Binding-site contacts:
Ligand atom C contacts residue ARG18 of chain 8.B at 4.1 Å.
Ligand atom CD2 contacts residue THR17 of chain 8.B at 3.7 Å.
Ligand atom C contacts residue THR16 of chain 8.B at 3.7 Å.
Ligand atom N contacts residue ILE14 of chain 8.B at 3.5 Å.
Ligand atom CD1 contacts residue TYR34 of chain 8.B at 3.0 Å (hydrophobic).
Ligand atom O contacts residue ILE14 of chain 8.B at 3.1 Å.
Ligand atom CA contacts residue ARG18 of chain 8.B at 3.8 Å.
Ligand atom O contacts residue LEU15 of chain 8.B at 3.5 Å.
Ligand atom CA contacts residue ILE14 of chain 8.B at 3.3 Å (hydrophobic).
Ligand atom C contacts residue ILE14 of chain 8.B at 4.2 Å (hydrophobic).
Ligand atom CB contacts residue LEU15 of chain 8.B at 4.1 Å (hydrophobic).
Ligand atom C contacts residue ILE14 of chain 8.B at 3.4 Å (hydrophobic).
Ligand atom CD2 contacts residue VAL32 of chain 8.B at 3.9 Å (hydrophobic).
Ligand atom C contacts residue THR16 of chain 8.B at 4.2 Å.
Ligand atom O contacts residue ILE14 of chain 8.B at 3.5 Å (h-bond).
Ligand atom N contacts residue ILE14 of chain 8.B at 3.0 Å (h-bond).
Ligand atom N contacts residue THR16 of chain 8.B at 2.9 Å (h-bond).
Ligand atom O contacts residue ARG18 of chain 8.B at 3.6 Å (salt-bridge).
Ligand atom CD2 contacts residue HIS157 of chain 8.B at 3.7 Å.
Ligand atom CG contacts residue ILE14 of chain 8.B at 4.2 Å (hydrophobic).
Ligand atom CD1 contacts residue ASP12 of chain 8.B at 3.8 Å.
Ligand atom N contacts residue ASP12 of chain 8.B at 4.1 Å.
Ligand atom O contacts residue THR16 of chain 8.B at 3.1 Å (h-bond).
Ligand atom CG contacts residue THR16 of chain 8.B at 4.0 Å.
Ligand atom O contacts residue THR17 of chain 8.B at 3.8 Å.
Ligand atom CA contacts residue ASP12 of chain 8.B at 3.7 Å.
Ligand atom CB contacts residue THR16 of chain 8.B at 4.2 Å.
Ligand atom CD2 contacts residue ASP106 of chain 8.B at 4.1 Å.
Ligand atom CD1 contacts residue ILE14 of chain 8.B at 3.6 Å (hydrophobic).
Ligand atom CD1 contacts residue THR16 of chain 8.B at 3.1 Å.
Ligand atom C contacts residue ILE14 of chain 8.B at 3.6 Å (hydrophobic).
Ligand atom CA contacts residue THR16 of chain 8.B at 3.6 Å.
Ligand atom C contacts residue ARG18 of chain 8.B at 3.8 Å.
Ligand atom O contacts residue ARG18 of chain 8.B at 3.0 Å (salt-bridge).
Ligand atom CB contacts residue ILE14 of chain 8.B at 4.1 Å (hydrophobic).
Ligand atom CG contacts residue THR17 of chain 8.B at 4.3 Å.
Ligand atom CE1 contacts residue ASP12 of chain 8.B at 3.5 Å.
Ligand atom CA contacts residue ILE14 of chain 8.B at 4.0 Å (hydrophobic).
Ligand atom CB contacts residue THR17 of chain 8.B at 4.0 Å.
Ligand atom CB contacts residue ARG18 of chain 8.B at 4.2 Å.

Sequence of chain 8.B:
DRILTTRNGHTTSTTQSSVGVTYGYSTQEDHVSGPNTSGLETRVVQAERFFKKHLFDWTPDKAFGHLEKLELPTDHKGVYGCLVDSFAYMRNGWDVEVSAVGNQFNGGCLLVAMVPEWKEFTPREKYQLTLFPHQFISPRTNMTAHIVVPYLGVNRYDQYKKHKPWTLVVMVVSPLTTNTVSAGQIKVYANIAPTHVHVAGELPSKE

The protein below binds the small molecule below.
Small molecule (SMILES): CC(C)C[C@H](NC(=O)[C@H](C)NC(=O)CNC(=O)[C@@H](N)Cc1ccccc1)C(=O)N[C@@H](CC(C)C)C(=O)N[C@@H](C)C(=O)O